Sequence of chain 1.C:
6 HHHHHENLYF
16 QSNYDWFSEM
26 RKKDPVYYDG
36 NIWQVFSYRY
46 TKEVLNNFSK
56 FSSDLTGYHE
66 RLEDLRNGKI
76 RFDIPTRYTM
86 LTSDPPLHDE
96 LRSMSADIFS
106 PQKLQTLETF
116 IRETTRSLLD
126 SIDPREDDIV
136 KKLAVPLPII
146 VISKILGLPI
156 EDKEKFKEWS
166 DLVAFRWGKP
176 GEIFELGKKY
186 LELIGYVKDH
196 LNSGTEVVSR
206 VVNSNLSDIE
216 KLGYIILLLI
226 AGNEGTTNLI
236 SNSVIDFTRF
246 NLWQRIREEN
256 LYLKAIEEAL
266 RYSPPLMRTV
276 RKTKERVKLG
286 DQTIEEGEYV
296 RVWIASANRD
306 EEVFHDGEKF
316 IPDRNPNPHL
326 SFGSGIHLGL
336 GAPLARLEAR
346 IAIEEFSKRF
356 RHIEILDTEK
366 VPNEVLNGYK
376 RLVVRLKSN

A protein and the small-molecule ligand that binds it are described below.
Small molecule (SMILES): C=CC1=C(C)C2=Cc3c(C)c(CCC(=O)O)c4n3[Ir]35(C=O)<-N6=C(C=c7c(C=C)c(C)c(n73)=CC1=N->52)C(C)=C(CCC(=O)O)C6=C4

Binding-site contacts:
Ligand atom CBB contacts residue PRO270 of chain 1.C at 3.5 Å (hydrophobic).
Ligand atom CMA contacts residue PHE327 of chain 1.C at 3.2 Å (hydrophobic).
Ligand atom O1D contacts residue HIS332 of chain 1.C at 2.9 Å (h-bond).
Ligand atom O1D contacts residue LEU86 of chain 1.C at 3.5 Å.
Ligand atom CGA contacts residue ARG276 of chain 1.C at 3.2 Å.
Ligand atom CGD contacts residue HIS93 of chain 1.C at 3.5 Å.
Ligand atom C3A contacts residue PHE327 of chain 1.C at 3.4 Å (hydrophobic).
Ligand atom O2A contacts residue THR274 of chain 1.C at 2.9 Å (h-bond).
Ligand atom CMC contacts residue GLY227 of chain 1.C at 3.3 Å.
Ligand atom CAA contacts residue HIS332 of chain 1.C at 3.4 Å.
Ligand atom CAB contacts residue GLY230 of chain 1.C at 3.3 Å.
Ligand atom CAD contacts residue LEU86 of chain 1.C at 3.4 Å (hydrophobic).
Ligand atom O2D contacts residue ARG97 of chain 1.C at 2.8 Å (salt-bridge).
Ligand atom C1B contacts residue PHE327 of chain 1.C at 3.5 Å (hydrophobic).
Ligand atom CHB contacts residue SER326 of chain 1.C at 3.6 Å.
Ligand atom C2C contacts residue GLY227 of chain 1.C at 3.1 Å.
Ligand atom CGA contacts residue THR274 of chain 1.C at 3.5 Å.
Ligand atom CAB contacts residue THR231 of chain 1.C at 3.5 Å.
Ligand atom CGD contacts residue ARG97 of chain 1.C at 3.6 Å.
Ligand atom CMC contacts residue THR231 of chain 1.C at 3.4 Å.
Ligand atom C1C contacts residue GLY227 of chain 1.C at 3.4 Å.
Ligand atom CMD contacts residue LEU222 of chain 1.C at 3.3 Å (hydrophobic).
Ligand atom CHA contacts residue GLY334 of chain 1.C at 3.6 Å.
Ligand atom C2A contacts residue PHE327 of chain 1.C at 3.5 Å (hydrophobic).
Ligand atom CGD contacts residue HIS332 of chain 1.C at 3.6 Å.
Ligand atom C3B contacts residue PHE327 of chain 1.C at 3.5 Å (hydrophobic).
Ligand atom C2B contacts residue PHE327 of chain 1.C at 3.4 Å (hydrophobic).
Ligand atom CBD contacts residue ARG97 of chain 1.C at 3.6 Å.
Ligand atom CMA contacts residue SER326 of chain 1.C at 3.5 Å.
Ligand atom O2D contacts residue HIS93 of chain 1.C at 2.7 Å (h-bond).
Ligand atom O1A contacts residue ARG276 of chain 1.C at 2.8 Å (salt-bridge).
Ligand atom CMA contacts residue GLY328 of chain 1.C at 3.3 Å.
Ligand atom O1D contacts residue MET85 of chain 1.C at 3.4 Å (h-bond).
Ligand atom CBC contacts residue LEU223 of chain 1.C at 3.1 Å (hydrophobic).
Ligand atom CBB contacts residue GLY230 of chain 1.C at 3.2 Å.
Ligand atom CBD contacts residue HIS332 of chain 1.C at 3.6 Å.
Ligand atom O2D contacts residue HIS332 of chain 1.C at 3.5 Å.
Ligand atom O2D contacts residue ILE331 of chain 1.C at 3.5 Å (h-bond).
Ligand atom O2A contacts residue ARG276 of chain 1.C at 3.0 Å (salt-bridge).
Ligand atom O1D contacts residue HIS93 of chain 1.C at 3.6 Å.